Binding-site contacts:
Ligand atom N1 contacts residue CYS576 of chain 1.B at 3.8 Å.
Ligand atom O3 contacts residue CSO79 of chain 1.B at 4.0 Å.
Ligand atom O3 contacts residue LEU512 of chain 1.B at 3.8 Å.
Ligand atom N1 contacts residue THR532 of chain 1.B at 2.9 Å (h-bond).
Ligand atom FE contacts residue NI1 of chain 1.I at 2.7 Å.
Ligand atom C1 contacts residue CYS579 of chain 1.B at 3.0 Å (hydrophobic).
Ligand atom N1 contacts residue CYS579 of chain 1.B at 3.4 Å.
Ligand atom C2 contacts residue NI1 of chain 1.I at 3.8 Å.
Ligand atom C3 contacts residue CSO79 of chain 1.B at 3.1 Å.
Ligand atom C2 contacts residue ALA507 of chain 1.B at 3.8 Å (hydrophobic).
Ligand atom O3 contacts residue ALA507 of chain 1.B at 3.5 Å.
Ligand atom C1 contacts residue THR532 of chain 1.B at 3.9 Å.
Ligand atom N2 contacts residue ARG509 of chain 1.B at 3.0 Å (salt-bridge).
Ligand atom C1 contacts residue NI1 of chain 1.I at 3.7 Å.
Ligand atom O3 contacts residue CYS579 of chain 1.B at 3.9 Å.
Ligand atom C3 contacts residue PRO531 of chain 1.B at 4.0 Å (hydrophobic).
Ligand atom C1 contacts residue VAL530 of chain 1.B at 3.9 Å (hydrophobic).
Ligand atom N2 contacts residue PRO508 of chain 1.B at 3.4 Å.
Ligand atom O3 contacts residue VAL530 of chain 1.B at 3.4 Å.
Ligand atom FE contacts residue CYS579 of chain 1.B at 2.3 Å.
Ligand atom N1 contacts residue PRO531 of chain 1.B at 3.6 Å.
Ligand atom C3 contacts residue HIS83 of chain 1.B at 3.5 Å.
Ligand atom N2 contacts residue CSO79 of chain 1.B at 3.5 Å.
Ligand atom FE contacts residue CYS576 of chain 1.B at 4.1 Å.
Ligand atom N1 contacts residue VAL530 of chain 1.B at 3.9 Å.
Ligand atom C3 contacts residue CYS579 of chain 1.B at 3.1 Å (hydrophobic).
Ligand atom N1 contacts residue ARG509 of chain 1.B at 3.9 Å.
Ligand atom C1 contacts residue CYS576 of chain 1.B at 3.7 Å (hydrophobic).
Ligand atom FE contacts residue CSO79 of chain 1.B at 2.3 Å.
Ligand atom C2 contacts residue CSO79 of chain 1.B at 3.1 Å.
Ligand atom C3 contacts residue ALA507 of chain 1.B at 3.8 Å (hydrophobic).
Ligand atom C3 contacts residue VAL530 of chain 1.B at 3.6 Å (hydrophobic).
Ligand atom C1 contacts residue PRO531 of chain 1.B at 3.8 Å (hydrophobic).
Ligand atom O3 contacts residue HIS83 of chain 1.B at 3.4 Å (h-bond).
Ligand atom O3 contacts residue VAL82 of chain 1.B at 3.7 Å.
Ligand atom C2 contacts residue ARG509 of chain 1.B at 3.6 Å.
Ligand atom O3 contacts residue PRO531 of chain 1.B at 3.5 Å.
Ligand atom N2 contacts residue ALA507 of chain 1.B at 3.4 Å.
Ligand atom C1 contacts residue ARG509 of chain 1.B at 3.8 Å.
Ligand atom C3 contacts residue VAL82 of chain 1.B at 3.9 Å (hydrophobic).

This protein binds this small molecule.
Small molecule (SMILES): N#C[Fe](=C=O)C#N

Sequence of chain 1.B:
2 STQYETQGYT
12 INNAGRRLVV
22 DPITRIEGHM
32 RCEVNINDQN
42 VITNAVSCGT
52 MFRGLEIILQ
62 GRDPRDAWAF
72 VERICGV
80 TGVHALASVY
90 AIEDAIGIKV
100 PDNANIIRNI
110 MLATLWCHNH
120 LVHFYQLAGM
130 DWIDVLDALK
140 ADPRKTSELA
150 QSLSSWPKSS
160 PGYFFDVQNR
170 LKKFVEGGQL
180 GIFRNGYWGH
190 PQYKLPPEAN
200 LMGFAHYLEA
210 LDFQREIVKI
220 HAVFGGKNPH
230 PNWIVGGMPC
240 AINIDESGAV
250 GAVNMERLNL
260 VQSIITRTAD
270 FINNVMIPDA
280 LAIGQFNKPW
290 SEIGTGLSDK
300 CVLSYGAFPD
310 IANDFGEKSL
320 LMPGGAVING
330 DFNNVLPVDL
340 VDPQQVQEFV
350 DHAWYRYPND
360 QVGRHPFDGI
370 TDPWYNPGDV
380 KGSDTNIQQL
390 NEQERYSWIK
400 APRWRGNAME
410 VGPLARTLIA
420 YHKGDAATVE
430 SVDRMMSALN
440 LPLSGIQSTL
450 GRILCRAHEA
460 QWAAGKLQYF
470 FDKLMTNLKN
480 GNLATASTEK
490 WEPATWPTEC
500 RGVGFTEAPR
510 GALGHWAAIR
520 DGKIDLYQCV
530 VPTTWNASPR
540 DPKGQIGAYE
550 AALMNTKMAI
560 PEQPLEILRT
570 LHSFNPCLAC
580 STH